Sequence of chain 1.A:
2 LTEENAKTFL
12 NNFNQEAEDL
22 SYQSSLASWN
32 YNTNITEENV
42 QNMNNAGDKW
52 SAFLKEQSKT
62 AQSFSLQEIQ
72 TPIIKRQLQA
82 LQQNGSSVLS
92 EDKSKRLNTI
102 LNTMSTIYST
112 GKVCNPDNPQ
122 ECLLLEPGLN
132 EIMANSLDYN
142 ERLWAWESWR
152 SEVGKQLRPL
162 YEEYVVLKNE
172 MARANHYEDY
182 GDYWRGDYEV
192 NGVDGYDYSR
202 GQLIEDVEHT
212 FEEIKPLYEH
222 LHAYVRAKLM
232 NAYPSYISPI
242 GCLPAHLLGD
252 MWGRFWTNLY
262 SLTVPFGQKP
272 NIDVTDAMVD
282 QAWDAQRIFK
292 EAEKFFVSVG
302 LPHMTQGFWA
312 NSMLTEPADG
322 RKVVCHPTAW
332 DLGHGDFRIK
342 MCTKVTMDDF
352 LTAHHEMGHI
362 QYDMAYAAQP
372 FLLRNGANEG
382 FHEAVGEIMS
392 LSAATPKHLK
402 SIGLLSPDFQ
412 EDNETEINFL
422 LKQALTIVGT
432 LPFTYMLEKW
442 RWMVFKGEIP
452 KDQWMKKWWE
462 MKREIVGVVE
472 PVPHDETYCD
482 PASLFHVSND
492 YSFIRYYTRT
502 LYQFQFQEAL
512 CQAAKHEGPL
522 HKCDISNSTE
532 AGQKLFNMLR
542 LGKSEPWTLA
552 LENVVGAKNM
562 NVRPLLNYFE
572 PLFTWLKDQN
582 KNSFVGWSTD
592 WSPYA

Binding-site contacts:
Ligand atom C8 contacts residue SER402 of chain 1.A at 3.6 Å.
Ligand atom C3 contacts residue ASN528 of chain 1.A at 3.8 Å.
Ligand atom C1 contacts residue ASN528 of chain 1.A at 1.4 Å.
Ligand atom C7 contacts residue SER402 of chain 1.A at 4.5 Å.
Ligand atom C7 contacts residue ASN528 of chain 1.A at 3.5 Å.
Ligand atom C8 contacts residue ASN528 of chain 1.A at 3.2 Å.
Ligand atom C4 contacts residue ASN528 of chain 1.A at 4.3 Å.
Ligand atom C5 contacts residue ASN528 of chain 1.A at 3.6 Å.
Ligand atom N2 contacts residue ASN528 of chain 1.A at 2.8 Å (h-bond).
Ligand atom O5 contacts residue ASN528 of chain 1.A at 2.4 Å (h-bond).
Ligand atom O7 contacts residue ASN528 of chain 1.A at 4.3 Å.
Ligand atom O6 contacts residue SER402 of chain 1.A at 3.5 Å (h-bond).
Ligand atom C8 contacts residue SER299 of chain 1.A at 4.2 Å.
Ligand atom C2 contacts residue ASN528 of chain 1.A at 2.5 Å.
Ligand atom C6 contacts residue SER402 of chain 1.A at 3.4 Å.

The small molecule below binds the protein below.
Small molecule (SMILES): CC(=O)N[C@H]1[C@H](O[C@H]2[C@H](O)[C@@H](NC(C)=O)CO[C@@H]2CO)O[C@H](CO)[C@@H](O[C@@H]2O[C@H](CO)[C@@H](O)[C@H](O)[C@@H]2O)[C@@H]1O